Sequence of chain 1.H:
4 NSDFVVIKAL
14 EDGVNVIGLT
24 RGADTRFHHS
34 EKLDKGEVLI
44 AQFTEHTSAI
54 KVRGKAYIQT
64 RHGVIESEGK

Sequence of chain 1.I:
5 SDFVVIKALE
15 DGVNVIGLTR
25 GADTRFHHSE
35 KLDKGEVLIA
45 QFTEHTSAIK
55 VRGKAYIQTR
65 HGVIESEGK

The protein below binds the small molecule below.
Small molecule (SMILES): N[C@@H](Cc1c[nH]c2ccccc12)C(=O)O

Binding-site contacts:
Ligand atom C contacts residue THR50 of chain 1.I at 3.9 Å.
Ligand atom CG contacts residue SER51 of chain 1.H at 3.8 Å.
Ligand atom CZ2 contacts residue ALA44 of chain 1.I at 4.0 Å (hydrophobic).
Ligand atom CE2 contacts residue GLN45 of chain 1.I at 3.9 Å.
Ligand atom CZ2 contacts residue THR50 of chain 1.I at 3.9 Å.
Ligand atom CB contacts residue SER51 of chain 1.H at 3.4 Å.
Ligand atom N contacts residue ARG24 of chain 1.H at 4.0 Å.
Ligand atom CE3 contacts residue HIS32 of chain 1.I at 4.0 Å.
Ligand atom N contacts residue THR23 of chain 1.H at 2.7 Å (h-bond).
Ligand atom CB contacts residue THR23 of chain 1.H at 3.7 Å.
Ligand atom OXT contacts residue THR50 of chain 1.I at 2.7 Å (h-bond).
Ligand atom NE1 contacts residue ALA44 of chain 1.I at 3.8 Å.
Ligand atom CD1 contacts residue GLN45 of chain 1.I at 3.5 Å.
Ligand atom CA contacts residue GLY25 of chain 1.H at 3.5 Å.
Ligand atom O contacts residue THR23 of chain 1.H at 3.9 Å.
Ligand atom N contacts residue ASP27 of chain 1.H at 3.1 Å (salt-bridge).
Ligand atom N contacts residue GLY25 of chain 1.H at 2.8 Å (h-bond).
Ligand atom OXT contacts residue THR47 of chain 1.I at 2.7 Å (h-bond).
Ligand atom CD1 contacts residue THR47 of chain 1.I at 3.7 Å.
Ligand atom NE1 contacts residue GLN45 of chain 1.I at 2.8 Å (h-bond).
Ligand atom OXT contacts residue GLY25 of chain 1.H at 4.0 Å.
Ligand atom NE1 contacts residue SER51 of chain 1.H at 4.0 Å.
Ligand atom OXT contacts residue HIS49 of chain 1.I at 3.8 Å.
Ligand atom O contacts residue SER51 of chain 1.H at 2.9 Å (h-bond).
Ligand atom N contacts residue THR28 of chain 1.H at 2.8 Å (h-bond).
Ligand atom CA contacts residue THR28 of chain 1.H at 3.2 Å.
Ligand atom O contacts residue THR47 of chain 1.I at 3.6 Å.
Ligand atom C contacts residue THR47 of chain 1.I at 3.5 Å.
Ligand atom CZ3 contacts residue GLY21 of chain 1.I at 3.8 Å.
Ligand atom C contacts residue SER51 of chain 1.H at 3.6 Å.
Ligand atom CA contacts residue THR23 of chain 1.H at 3.8 Å.
Ligand atom CB contacts residue THR28 of chain 1.H at 3.5 Å.
Ligand atom CZ2 contacts residue ILE53 of chain 1.I at 3.9 Å (hydrophobic).
Ligand atom CD1 contacts residue SER51 of chain 1.H at 3.5 Å.
Ligand atom CD2 contacts residue THR50 of chain 1.I at 4.0 Å.
Ligand atom C contacts residue GLY25 of chain 1.H at 3.5 Å.
Ligand atom CA contacts residue SER51 of chain 1.H at 4.0 Å.
Ligand atom O contacts residue GLY25 of chain 1.H at 3.0 Å (h-bond).
Ligand atom CH2 contacts residue GLY21 of chain 1.I at 3.6 Å.
Ligand atom O contacts residue ARG24 of chain 1.H at 3.5 Å.